Sequence of chain 1.C:
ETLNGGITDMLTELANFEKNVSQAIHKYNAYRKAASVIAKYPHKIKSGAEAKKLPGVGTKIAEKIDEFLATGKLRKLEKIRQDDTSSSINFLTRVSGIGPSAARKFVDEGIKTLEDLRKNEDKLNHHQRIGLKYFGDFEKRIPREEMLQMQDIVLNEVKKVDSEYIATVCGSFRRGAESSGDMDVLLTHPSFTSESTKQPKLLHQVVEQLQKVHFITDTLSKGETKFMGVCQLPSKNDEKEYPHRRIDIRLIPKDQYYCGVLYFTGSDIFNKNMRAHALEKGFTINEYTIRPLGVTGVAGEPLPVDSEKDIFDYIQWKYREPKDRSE

The protein below binds the small molecule below.
Small molecule (SMILES): Cc1cn([C@H]2C[C@H](O[P](=O)(O)OC[C@H]3O[C@@H](n4cnc5c(N)ncnc54)C[C@@H]3O[P](=O)(O)OC[C@H]3O[C@@H](n4cnc5c(=O)nc(N)[nH]c54)C[C@@H]3O[P](=O)(O)OC[C@H]3O[C@@H](n4cnc5c(N)ncnc54)C[C@@H]3OP(=O)(O)O)[C@@H](CO[P](=O)(O)O[C@H]3C[C@H](n4cc(C)c(=O)[nH]c4=O)O[C@@H]3CO[P](=O)(O)O[C@H]3C[C@H](n4cnc5c(N)ncnc54)O[C@@H]3CO[P](=O)(O)O[C@H]3C[C@H](n4ccc(N)nc4=O)O[C@@H]3CO)O2)c(=O)[nH]c1=O

Binding-site contacts:
Ligand atom N2 contacts residue DT3 of chain 1.B at 2.8 Å (h-bond).
Ligand atom N1 contacts residue DT1 of chain 1.B at 2.7 Å (h-bond).
Ligand atom OP1 contacts residue LYS230 of chain 1.C at 3.3 Å (salt-bridge).
Ligand atom O2 contacts residue DA4 of chain 1.B at 2.8 Å.
Ligand atom N1 contacts residue DT3 of chain 1.B at 3.4 Å (h-bond).
Ligand atom C2 contacts residue DA4 of chain 1.B at 3.2 Å.
Ligand atom N3 contacts residue DG7 of chain 1.B at 3.2 Å (h-bond).
Ligand atom C2 contacts residue DT3 of chain 1.B at 2.9 Å.
Ligand atom N6 contacts residue DT3 of chain 1.B at 2.8 Å (h-bond).
Ligand atom N1 contacts residue DT6 of chain 1.B at 2.7 Å (h-bond).
Ligand atom C2 contacts residue DA4 of chain 1.B at 3.1 Å.
Ligand atom C2 contacts residue DT1 of chain 1.B at 3.2 Å.
Ligand atom C4 contacts residue DA4 of chain 1.B at 3.2 Å.
Ligand atom N6 contacts residue DC2 of chain 1.B at 3.4 Å (h-bond).
Ligand atom O4 contacts residue DT3 of chain 1.B at 3.4 Å (h-bond).
Ligand atom C2 contacts residue DG7 of chain 1.B at 3.2 Å.
Ligand atom C2 contacts residue DT6 of chain 1.B at 3.3 Å.
Ligand atom C6 contacts residue DT3 of chain 1.B at 3.2 Å.
Ligand atom OP1 contacts residue GLU232 of chain 1.C at 3.1 Å (salt-bridge).
Ligand atom C6 contacts residue DC2 of chain 1.B at 2.9 Å.
Ligand atom OP1 contacts residue ASN133 of chain 1.C at 3.2 Å (h-bond).
Ligand atom N1 contacts residue DC2 of chain 1.B at 2.5 Å (h-bond).
Ligand atom OP1 contacts residue THR233 of chain 1.C at 2.8 Å (h-bond).
Ligand atom N1 contacts residue DA4 of chain 1.B at 3.4 Å (h-bond).
Ligand atom C2 contacts residue DT3 of chain 1.B at 3.2 Å.
Ligand atom O2 contacts residue DG7 of chain 1.B at 2.9 Å (h-bond).
Ligand atom N1 contacts residue DT3 of chain 1.B at 2.4 Å (h-bond).
Ligand atom O6 contacts residue DC2 of chain 1.B at 2.4 Å (h-bond).
Ligand atom N6 contacts residue DT6 of chain 1.B at 3.4 Å (h-bond).
Ligand atom C6 contacts residue DT1 of chain 1.B at 3.3 Å.
Ligand atom N4 contacts residue DG7 of chain 1.B at 3.4 Å (h-bond).
Ligand atom N6 contacts residue DT1 of chain 1.B at 2.8 Å (h-bond).
Ligand atom N3 contacts residue DA5 of chain 1.B at 2.6 Å (h-bond).
Ligand atom O4 contacts residue DA4 of chain 1.B at 2.9 Å (h-bond).
Ligand atom N3 contacts residue DA4 of chain 1.B at 2.3 Å (h-bond).
Ligand atom C2 contacts residue DC2 of chain 1.B at 3.3 Å.
Ligand atom O4 contacts residue DA5 of chain 1.B at 3.3 Å (h-bond).
Ligand atom N6 contacts residue DA5 of chain 1.B at 2.7 Å (h-bond).
Ligand atom O2 contacts residue DA5 of chain 1.B at 3.1 Å.
Ligand atom N2 contacts residue DC2 of chain 1.B at 2.9 Å (h-bond).